Binding-site contacts:
Ligand atom CM' contacts residue GLU138 of chain 1.B at 3.7 Å.
Ligand atom C4 contacts residue TYR318 of chain 1.A at 3.2 Å (hydrophobic).
Ligand atom C2 contacts residue LEU100 of chain 1.A at 3.7 Å (hydrophobic).
Ligand atom C' contacts residue TYR181 of chain 1.A at 3.2 Å (hydrophobic).
Ligand atom O' contacts residue TYR181 of chain 1.A at 3.5 Å.
Ligand atom C4' contacts residue TRP229 of chain 1.A at 4.0 Å (hydrophobic).
Ligand atom C2' contacts residue TYR181 of chain 1.A at 3.3 Å (hydrophobic).
Ligand atom C contacts residue GLY190 of chain 1.A at 3.7 Å.
Ligand atom C5' contacts residue TYR181 of chain 1.A at 3.9 Å (hydrophobic).
Ligand atom N' contacts residue TYR188 of chain 1.A at 3.8 Å.
Ligand atom CA contacts residue TYR188 of chain 1.A at 3.6 Å (hydrophobic).
Ligand atom C4' contacts residue TYR181 of chain 1.A at 3.3 Å (hydrophobic).
Ligand atom C contacts residue TYR188 of chain 1.A at 3.2 Å (hydrophobic).
Ligand atom C5 contacts residue TYR318 of chain 1.A at 3.9 Å (hydrophobic).
Ligand atom CL2 contacts residue LYS101 of chain 1.A at 3.9 Å.
Ligand atom O' contacts residue VAL179 of chain 1.A at 4.0 Å.
Ligand atom N contacts residue VAL179 of chain 1.A at 3.6 Å (h-bond).
Ligand atom O' contacts residue LEU100 of chain 1.A at 4.0 Å.
Ligand atom N contacts residue TYR188 of chain 1.A at 2.4 Å (h-bond).
Ligand atom O contacts residue GLY190 of chain 1.A at 3.8 Å.
Ligand atom C3' contacts residue TYR181 of chain 1.A at 3.1 Å (hydrophobic).
Ligand atom C contacts residue VAL189 of chain 1.A at 4.0 Å (hydrophobic).
Ligand atom C1' contacts residue TYR181 of chain 1.A at 3.9 Å (hydrophobic).
Ligand atom C3 contacts residue LEU100 of chain 1.A at 3.7 Å (hydrophobic).
Ligand atom CL2 contacts residue LEU100 of chain 1.A at 3.9 Å.
Ligand atom CM5 contacts residue LEU234 of chain 1.A at 3.4 Å (hydrophobic).
Ligand atom CL6 contacts residue TYR188 of chain 1.A at 3.0 Å.
Ligand atom O contacts residue TYR188 of chain 1.A at 4.0 Å.
Ligand atom N contacts residue VAL189 of chain 1.A at 2.8 Å.
Ligand atom CM5 contacts residue TYR188 of chain 1.A at 3.2 Å (hydrophobic).
Ligand atom N contacts residue GLY190 of chain 1.A at 2.7 Å (h-bond).
Ligand atom CM5 contacts residue TRP229 of chain 1.A at 3.4 Å (hydrophobic).
Ligand atom C1' contacts residue TYR188 of chain 1.A at 3.8 Å (hydrophobic).
Ligand atom C5' contacts residue TYR188 of chain 1.A at 3.6 Å (hydrophobic).
Ligand atom CM' contacts residue TYR181 of chain 1.A at 3.1 Å (hydrophobic).
Ligand atom CL6 contacts residue VAL106 of chain 1.A at 3.8 Å.
Ligand atom N contacts residue VAL106 of chain 1.A at 3.6 Å.
Ligand atom C5' contacts residue LEU234 of chain 1.A at 4.0 Å (hydrophobic).
Ligand atom C6' contacts residue TYR188 of chain 1.A at 3.2 Å (hydrophobic).
Ligand atom O contacts residue VAL179 of chain 1.A at 3.4 Å.

The protein below binds the small molecule below.
Small molecule (SMILES): CC(=O)c1ccc(C)cc1N[C@H](C(N)=O)c1c(Cl)cccc1Cl

Sequence of chain 1.B:
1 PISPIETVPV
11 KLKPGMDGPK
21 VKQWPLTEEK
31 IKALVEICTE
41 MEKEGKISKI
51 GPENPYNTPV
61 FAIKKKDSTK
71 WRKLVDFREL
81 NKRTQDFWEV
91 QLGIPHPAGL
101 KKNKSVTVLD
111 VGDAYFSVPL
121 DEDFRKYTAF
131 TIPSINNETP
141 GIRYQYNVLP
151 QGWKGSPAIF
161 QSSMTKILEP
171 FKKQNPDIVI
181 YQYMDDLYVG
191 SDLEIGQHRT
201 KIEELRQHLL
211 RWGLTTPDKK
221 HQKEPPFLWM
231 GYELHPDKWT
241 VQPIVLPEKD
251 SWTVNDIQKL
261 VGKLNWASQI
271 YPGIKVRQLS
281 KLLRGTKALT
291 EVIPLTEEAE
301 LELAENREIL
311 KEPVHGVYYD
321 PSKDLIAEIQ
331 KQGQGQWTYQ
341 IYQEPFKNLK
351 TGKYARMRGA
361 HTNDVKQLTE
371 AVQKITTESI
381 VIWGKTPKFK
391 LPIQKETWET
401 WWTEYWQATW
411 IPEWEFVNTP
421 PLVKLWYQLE

Sequence of chain 1.A:
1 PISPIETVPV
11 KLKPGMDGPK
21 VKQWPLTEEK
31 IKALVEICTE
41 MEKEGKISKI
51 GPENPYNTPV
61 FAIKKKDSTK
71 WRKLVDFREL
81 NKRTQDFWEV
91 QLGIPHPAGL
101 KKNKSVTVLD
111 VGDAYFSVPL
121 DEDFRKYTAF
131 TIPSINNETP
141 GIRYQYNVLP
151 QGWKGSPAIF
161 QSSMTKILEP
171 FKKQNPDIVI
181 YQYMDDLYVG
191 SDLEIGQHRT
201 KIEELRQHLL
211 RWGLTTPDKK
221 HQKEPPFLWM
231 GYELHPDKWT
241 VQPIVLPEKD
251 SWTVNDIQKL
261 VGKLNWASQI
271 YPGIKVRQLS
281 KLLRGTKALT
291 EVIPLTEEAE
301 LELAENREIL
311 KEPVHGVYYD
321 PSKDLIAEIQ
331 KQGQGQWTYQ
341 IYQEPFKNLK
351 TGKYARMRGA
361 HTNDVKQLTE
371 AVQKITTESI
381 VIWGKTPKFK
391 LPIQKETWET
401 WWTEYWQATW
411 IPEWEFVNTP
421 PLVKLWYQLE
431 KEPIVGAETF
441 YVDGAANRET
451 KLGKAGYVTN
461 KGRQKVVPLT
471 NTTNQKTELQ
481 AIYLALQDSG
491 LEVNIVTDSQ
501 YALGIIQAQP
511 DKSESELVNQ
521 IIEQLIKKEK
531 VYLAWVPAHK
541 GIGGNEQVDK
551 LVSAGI